Sequence of chain 2.B:
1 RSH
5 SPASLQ

This small molecule binds to this protein.
Small molecule (SMILES): [H]/N=C(/N)c1cc(-c2cccc(NC(=O)CC)c2)cs1

Sequence of chain 2.A:
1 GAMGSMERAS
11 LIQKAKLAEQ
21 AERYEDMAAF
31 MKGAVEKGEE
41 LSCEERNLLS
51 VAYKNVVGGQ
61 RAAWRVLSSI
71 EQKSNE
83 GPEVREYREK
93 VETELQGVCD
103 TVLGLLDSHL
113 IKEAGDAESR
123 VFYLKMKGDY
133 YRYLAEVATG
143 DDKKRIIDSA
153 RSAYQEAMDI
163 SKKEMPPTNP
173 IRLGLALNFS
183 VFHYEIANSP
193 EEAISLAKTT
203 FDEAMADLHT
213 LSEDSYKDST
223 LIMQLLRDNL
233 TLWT

Binding-site contacts:
Ligand atom S contacts residue SER8 of chain 2.B at 3.0 Å.
Ligand atom C8 contacts residue ASN47 of chain 2.A at 4.0 Å.
Ligand atom C2 contacts residue ASN47 of chain 2.A at 4.4 Å.
Ligand atom C5 contacts residue GLU44 of chain 2.A at 3.8 Å.
Ligand atom N2 contacts residue SER8 of chain 2.B at 4.5 Å.
Ligand atom C6 contacts residue GLU44 of chain 2.A at 3.9 Å.
Ligand atom C4 contacts residue GLU44 of chain 2.A at 3.9 Å.
Ligand atom O contacts residue ASN47 of chain 2.A at 3.7 Å.
Ligand atom N contacts residue CYS43 of chain 2.A at 3.5 Å (h-bond).
Ligand atom C11 contacts residue ASN47 of chain 2.A at 4.4 Å.
Ligand atom C contacts residue GLN10 of chain 2.B at 3.4 Å.
Ligand atom C8 contacts residue GLU44 of chain 2.A at 3.7 Å.
Ligand atom C3 contacts residue GLU44 of chain 2.A at 3.8 Å.
Ligand atom C12 contacts residue ASN47 of chain 2.A at 3.6 Å.
Ligand atom N2 contacts residue GLU19 of chain 2.A at 2.6 Å (salt-bridge).
Ligand atom N contacts residue GLU44 of chain 2.A at 3.9 Å.
Ligand atom C1 contacts residue GLN10 of chain 2.B at 3.8 Å.
Ligand atom C2 contacts residue GLN10 of chain 2.B at 3.8 Å.
Ligand atom C2 contacts residue GLU44 of chain 2.A at 4.5 Å.
Ligand atom O contacts residue CYS43 of chain 2.A at 3.0 Å (h-bond).
Ligand atom C12 contacts residue SER8 of chain 2.B at 4.2 Å.
Ligand atom C7 contacts residue GLU44 of chain 2.A at 4.0 Å.
Ligand atom C2 contacts residue CYS43 of chain 2.A at 2.6 Å (hydrophobic).
Ligand atom C13 contacts residue GLU19 of chain 2.A at 3.6 Å.
Ligand atom C9 contacts residue GLU44 of chain 2.A at 4.4 Å.
Ligand atom N1 contacts residue GLU19 of chain 2.A at 2.9 Å (salt-bridge).
Ligand atom C contacts residue CYS43 of chain 2.A at 1.8 Å (hydrophobic).
Ligand atom N2 contacts residue VAL51 of chain 2.A at 3.8 Å.
Ligand atom C9 contacts residue ASN47 of chain 2.A at 4.4 Å.
Ligand atom N1 contacts residue LEU48 of chain 2.A at 3.6 Å.
Ligand atom C10 contacts residue GLU44 of chain 2.A at 4.3 Å.
Ligand atom S contacts residue ASN47 of chain 2.A at 3.7 Å.
Ligand atom O contacts residue LEU9 of chain 2.B at 4.1 Å.
Ligand atom C13 contacts residue LEU48 of chain 2.A at 4.2 Å (hydrophobic).
Ligand atom C1 contacts residue CYS43 of chain 2.A at 2.3 Å (hydrophobic).
Ligand atom O contacts residue GLN10 of chain 2.B at 3.0 Å.